Binding-site contacts:
Ligand atom C4 contacts residue ARG230 of chain 1.A at 4.1 Å.
Ligand atom S contacts residue ARG230 of chain 1.A at 4.1 Å.
Ligand atom C2 contacts residue GLU240 of chain 1.A at 3.3 Å.
Ligand atom C5 contacts residue ARG230 of chain 1.A at 3.6 Å.
Ligand atom N contacts residue GLU240 of chain 1.A at 4.3 Å.
Ligand atom S contacts residue PHE239 of chain 1.A at 4.2 Å.
Ligand atom C5 contacts residue ARG231 of chain 1.A at 4.2 Å.

A protein and the small-molecule ligand that binds it are described below.
Small molecule (SMILES): CN[C@H](C)c1sc(C)nc1C

Sequence of chain 1.A:
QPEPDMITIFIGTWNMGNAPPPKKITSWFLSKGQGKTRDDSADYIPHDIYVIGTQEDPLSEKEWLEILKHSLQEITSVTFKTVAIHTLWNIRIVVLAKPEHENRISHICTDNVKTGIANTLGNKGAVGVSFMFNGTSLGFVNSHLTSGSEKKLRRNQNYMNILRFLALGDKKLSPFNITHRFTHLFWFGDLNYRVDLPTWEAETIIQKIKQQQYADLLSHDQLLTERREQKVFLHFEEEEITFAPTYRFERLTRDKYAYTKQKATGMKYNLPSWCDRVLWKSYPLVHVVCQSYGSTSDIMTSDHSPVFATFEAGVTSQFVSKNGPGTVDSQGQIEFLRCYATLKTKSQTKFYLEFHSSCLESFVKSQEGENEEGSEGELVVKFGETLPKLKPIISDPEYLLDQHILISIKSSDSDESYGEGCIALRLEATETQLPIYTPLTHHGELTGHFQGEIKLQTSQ